Sequence of chain 24.A:
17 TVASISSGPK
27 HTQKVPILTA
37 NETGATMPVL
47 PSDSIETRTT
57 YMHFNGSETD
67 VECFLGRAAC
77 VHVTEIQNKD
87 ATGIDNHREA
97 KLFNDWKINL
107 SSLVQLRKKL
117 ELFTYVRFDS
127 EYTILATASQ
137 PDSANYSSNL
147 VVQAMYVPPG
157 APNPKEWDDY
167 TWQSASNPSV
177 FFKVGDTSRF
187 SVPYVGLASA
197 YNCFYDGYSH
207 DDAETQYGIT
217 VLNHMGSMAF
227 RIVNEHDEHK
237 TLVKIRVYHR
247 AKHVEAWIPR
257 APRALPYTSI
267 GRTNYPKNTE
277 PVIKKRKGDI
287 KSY

The protein below binds the small molecule below.
Small molecule (SMILES): Cc1cc(CCCOc2c(C)cc(-c3noc(C(F)(F)F)n3)cc2C)on1

Sequence of chain 24.C:
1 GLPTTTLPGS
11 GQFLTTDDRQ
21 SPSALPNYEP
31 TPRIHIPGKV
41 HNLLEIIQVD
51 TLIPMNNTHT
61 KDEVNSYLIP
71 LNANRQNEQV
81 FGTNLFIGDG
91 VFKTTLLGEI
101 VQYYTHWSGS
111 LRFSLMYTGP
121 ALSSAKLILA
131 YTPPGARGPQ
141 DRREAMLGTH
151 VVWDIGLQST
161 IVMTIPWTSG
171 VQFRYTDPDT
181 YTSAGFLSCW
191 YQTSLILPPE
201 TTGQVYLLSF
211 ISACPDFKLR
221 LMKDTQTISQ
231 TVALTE

Sequence of chain 25.C:
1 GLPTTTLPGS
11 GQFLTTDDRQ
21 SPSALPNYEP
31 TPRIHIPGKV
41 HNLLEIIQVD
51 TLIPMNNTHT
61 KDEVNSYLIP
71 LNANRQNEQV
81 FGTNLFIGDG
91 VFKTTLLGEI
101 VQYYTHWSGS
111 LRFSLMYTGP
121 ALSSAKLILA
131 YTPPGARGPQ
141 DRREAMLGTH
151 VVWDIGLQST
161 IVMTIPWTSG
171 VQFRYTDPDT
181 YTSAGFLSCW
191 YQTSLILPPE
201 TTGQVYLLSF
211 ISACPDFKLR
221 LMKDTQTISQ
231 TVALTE

Binding-site contacts:
Ligand atom CM4 contacts residue PHE186 of chain 24.A at 3.5 Å (hydrophobic).
Ligand atom CM4 contacts residue ALA150 of chain 24.A at 3.7 Å (hydrophobic).
Ligand atom F3 contacts residue SER175 of chain 24.A at 2.8 Å.
Ligand atom F3 contacts residue PRO174 of chain 24.A at 3.1 Å.
Ligand atom C4 contacts residue LEU106 of chain 24.A at 3.3 Å (hydrophobic).
Ligand atom C3A contacts residue PHE186 of chain 24.A at 3.1 Å (hydrophobic).
Ligand atom CM6 contacts residue TYR152 of chain 24.A at 3.4 Å (hydrophobic).
Ligand atom CM2 contacts residue TYR128 of chain 24.A at 3.4 Å (hydrophobic).
Ligand atom O1A contacts residue PRO174 of chain 24.A at 3.4 Å.
Ligand atom C3C contacts residue TYR128 of chain 24.A at 3.1 Å (hydrophobic).
Ligand atom CM6 contacts residue VAL191 of chain 24.A at 3.7 Å (hydrophobic).
Ligand atom F1 contacts residue MET224 of chain 24.A at 3.7 Å.
Ligand atom O1 contacts residue MET221 of chain 24.A at 3.7 Å.
Ligand atom F2 contacts residue PHE186 of chain 24.A at 3.1 Å.
Ligand atom C4 contacts residue TYR197 of chain 24.A at 3.7 Å (hydrophobic).
Ligand atom O1A contacts residue ALA24 of chain 24.C at 3.4 Å.
Ligand atom O1A contacts residue PHE186 of chain 24.A at 3.4 Å.
Ligand atom C1C contacts residue TYR197 of chain 24.A at 3.7 Å (hydrophobic).
Ligand atom C6B contacts residue TYR152 of chain 24.A at 3.6 Å (hydrophobic).
Ligand atom C1C contacts residue TYR128 of chain 24.A at 3.3 Å (hydrophobic).
Ligand atom C5B contacts residue TYR152 of chain 24.A at 3.4 Å (hydrophobic).
Ligand atom F3 contacts residue TYR152 of chain 24.A at 3.6 Å.
Ligand atom CM2 contacts residue MET224 of chain 24.A at 3.5 Å (hydrophobic).
Ligand atom C3 contacts residue LEU106 of chain 24.A at 3.4 Å (hydrophobic).
Ligand atom F3 contacts residue ALA150 of chain 24.A at 3.0 Å.
Ligand atom F2 contacts residue VAL176 of chain 24.A at 2.7 Å.
Ligand atom F3 contacts residue VAL176 of chain 24.A at 3.6 Å.
Ligand atom N3A contacts residue PHE186 of chain 24.A at 3.1 Å.
Ligand atom C2A contacts residue TYR152 of chain 24.A at 3.5 Å (hydrophobic).
Ligand atom N3A contacts residue TYR152 of chain 24.A at 3.5 Å.
Ligand atom C4B contacts residue TYR152 of chain 24.A at 3.6 Å (hydrophobic).
Ligand atom F1 contacts residue PHE186 of chain 24.A at 3.3 Å.
Ligand atom N1A contacts residue PHE186 of chain 24.A at 3.5 Å.
Ligand atom N1A contacts residue PRO174 of chain 24.A at 3.5 Å.
Ligand atom CM3 contacts residue ASN219 of chain 24.A at 3.5 Å.
Ligand atom CM4 contacts residue VAL176 of chain 24.A at 3.7 Å (hydrophobic).
Ligand atom C2A contacts residue PHE186 of chain 24.A at 3.3 Å (hydrophobic).
Ligand atom C2C contacts residue TYR128 of chain 24.A at 3.2 Å (hydrophobic).
Ligand atom C3B contacts residue MET224 of chain 24.A at 3.6 Å (hydrophobic).
Ligand atom N1A contacts residue ALA24 of chain 24.C at 3.3 Å.